Sequence of chain 2.B:
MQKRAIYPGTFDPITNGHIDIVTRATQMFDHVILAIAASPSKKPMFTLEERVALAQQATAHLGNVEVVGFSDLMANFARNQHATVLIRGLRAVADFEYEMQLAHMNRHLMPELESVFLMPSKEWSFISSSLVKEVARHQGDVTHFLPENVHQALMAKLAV

Binding-site contacts:
Ligand atom C contacts residue ARG88 of chain 10.B at 3.4 Å.
Ligand atom C13 contacts residue ASP72 of chain 10.B at 3.1 Å.
Ligand atom O contacts residue LEU102 of chain 10.B at 3.7 Å.
Ligand atom C13 contacts residue PHE70 of chain 10.B at 3.9 Å (hydrophobic).
Ligand atom N5 contacts residue LEU73 of chain 10.B at 3.5 Å.
Ligand atom C8 contacts residue PRO40 of chain 10.B at 3.8 Å (hydrophobic).
Ligand atom C13 contacts residue SER71 of chain 10.B at 3.4 Å.
Ligand atom N5 contacts residue MET74 of chain 10.B at 2.9 Å (h-bond).
Ligand atom N2 contacts residue LEU73 of chain 10.B at 3.9 Å.
Ligand atom N1 contacts residue SER39 of chain 10.B at 2.9 Å (h-bond).
Ligand atom C contacts residue LEU86 of chain 10.B at 3.8 Å (hydrophobic).
Ligand atom N4 contacts residue LEU73 of chain 10.B at 3.6 Å.
Ligand atom O contacts residue ARG88 of chain 10.B at 3.4 Å (salt-bridge).
Ligand atom C14 contacts residue PHE70 of chain 10.B at 3.8 Å (hydrophobic).
Ligand atom C contacts residue ASN106 of chain 10.B at 3.4 Å.
Ligand atom C20 contacts residue ASN106 of chain 10.B at 3.7 Å.
Ligand atom O1 contacts residue ASN106 of chain 10.B at 3.0 Å (h-bond).
Ligand atom C15 contacts residue MET74 of chain 10.B at 3.7 Å (hydrophobic).
Ligand atom C7 contacts residue ALA37 of chain 10.B at 3.5 Å (hydrophobic).
Ligand atom C1 contacts residue MET74 of chain 10.B at 3.9 Å (hydrophobic).
Ligand atom C20 contacts residue LEU102 of chain 10.B at 3.9 Å (hydrophobic).
Ligand atom C21 contacts residue LEU73 of chain 10.B at 3.8 Å (hydrophobic).
Ligand atom C17 contacts residue GLU134 of chain 2.B at 3.8 Å.
Ligand atom C12 contacts residue ASP72 of chain 10.B at 3.7 Å.
Ligand atom N contacts residue LEU102 of chain 10.B at 3.8 Å.
Ligand atom C1 contacts residue LEU102 of chain 10.B at 3.7 Å (hydrophobic).
Ligand atom N2 contacts residue ASP72 of chain 10.B at 3.1 Å (salt-bridge).
Ligand atom C12 contacts residue HIS138 of chain 2.B at 3.8 Å.
Ligand atom C23 contacts residue ARG88 of chain 10.B at 3.6 Å.
Ligand atom C6 contacts residue ALA37 of chain 10.B at 3.4 Å (hydrophobic).
Ligand atom C7 contacts residue THR10 of chain 10.B at 3.7 Å.
Ligand atom O1 contacts residue MET74 of chain 10.B at 3.4 Å.
Ligand atom C14 contacts residue SER71 of chain 10.B at 3.6 Å.
Ligand atom N2 contacts residue MET74 of chain 10.B at 3.8 Å.
Ligand atom C20 contacts residue VAL135 of chain 2.B at 3.9 Å (hydrophobic).
Ligand atom N1 contacts residue ALA38 of chain 10.B at 3.5 Å (h-bond).
Ligand atom C17 contacts residue PG41 of chain 10.L at 3.6 Å.
Ligand atom C8 contacts residue ALA37 of chain 10.B at 3.8 Å (hydrophobic).
Ligand atom N3 contacts residue HIS138 of chain 2.B at 3.9 Å.
Ligand atom C11 contacts residue ALA37 of chain 10.B at 3.6 Å (hydrophobic).

The protein below binds the small molecule below.
Small molecule (SMILES): COC(=O)N1CCC(Cc2cccc([C@@H](CC#N)Nc3nc4ccc(C)nc4[nH]3)c2)CC1

Sequence of chain 10.B:
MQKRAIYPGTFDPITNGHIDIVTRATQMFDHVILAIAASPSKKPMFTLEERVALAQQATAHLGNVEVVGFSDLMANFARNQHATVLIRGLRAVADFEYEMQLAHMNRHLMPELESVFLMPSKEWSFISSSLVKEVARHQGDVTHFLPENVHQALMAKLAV